Sequence of chain 1.A:
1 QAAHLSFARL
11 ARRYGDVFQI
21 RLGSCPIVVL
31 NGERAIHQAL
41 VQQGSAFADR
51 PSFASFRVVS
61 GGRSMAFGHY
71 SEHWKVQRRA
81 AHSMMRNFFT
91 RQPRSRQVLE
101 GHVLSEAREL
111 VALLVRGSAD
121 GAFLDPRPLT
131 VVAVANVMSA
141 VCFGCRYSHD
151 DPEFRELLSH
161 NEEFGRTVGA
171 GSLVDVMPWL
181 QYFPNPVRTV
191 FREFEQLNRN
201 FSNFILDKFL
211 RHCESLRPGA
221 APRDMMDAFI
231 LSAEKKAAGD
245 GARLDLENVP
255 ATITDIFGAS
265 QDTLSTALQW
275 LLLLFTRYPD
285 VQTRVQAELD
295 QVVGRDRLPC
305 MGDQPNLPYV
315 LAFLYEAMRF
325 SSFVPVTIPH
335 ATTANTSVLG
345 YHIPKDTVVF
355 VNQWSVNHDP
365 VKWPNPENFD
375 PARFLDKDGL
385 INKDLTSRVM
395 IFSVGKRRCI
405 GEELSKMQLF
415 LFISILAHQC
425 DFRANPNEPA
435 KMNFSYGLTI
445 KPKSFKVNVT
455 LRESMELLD

The protein below binds the small molecule below.
Small molecule (SMILES): [N-]=[N+]=NC1CCC(c2cc(=O)c3ccc4ccccc4c3o2)CC1

Binding-site contacts:
Ligand atom C5 contacts residue ASN161 of chain 1.A at 3.5 Å.
Ligand atom C3 contacts residue PHE164 of chain 1.A at 3.5 Å (hydrophobic).
Ligand atom C17 contacts residue ILE332 of chain 1.A at 3.6 Å (hydrophobic).
Ligand atom C18 contacts residue PHE67 of chain 1.A at 3.8 Å (hydrophobic).
Ligand atom C1 contacts residue PHE201 of chain 1.A at 3.3 Å (hydrophobic).
Ligand atom C14 contacts residue ALA263 of chain 1.A at 3.3 Å (hydrophobic).
Ligand atom C7 contacts residue VAL59 of chain 1.A at 3.7 Å (hydrophobic).
Ligand atom C8 contacts residue PHE164 of chain 1.A at 3.6 Å (hydrophobic).
Ligand atom N2 contacts residue LEU442 of chain 1.A at 3.5 Å.
Ligand atom C6 contacts residue PHE164 of chain 1.A at 3.7 Å (hydrophobic).
Ligand atom C10 contacts residue ASP259 of chain 1.A at 3.8 Å.
Ligand atom C5 contacts residue PHE164 of chain 1.A at 3.6 Å (hydrophobic).
Ligand atom C1 contacts residue PHE164 of chain 1.A at 3.7 Å (hydrophobic).
Ligand atom C contacts residue PHE201 of chain 1.A at 3.3 Å (hydrophobic).
Ligand atom O1 contacts residue SER60 of chain 1.A at 3.8 Å.
Ligand atom N contacts residue LEU442 of chain 1.A at 3.3 Å.
Ligand atom O contacts residue GLY262 of chain 1.A at 3.7 Å.
Ligand atom C contacts residue LEU197 of chain 1.A at 3.1 Å (hydrophobic).
Ligand atom C9 contacts residue PHE164 of chain 1.A at 3.4 Å (hydrophobic).
Ligand atom C7 contacts residue PHE164 of chain 1.A at 3.8 Å (hydrophobic).
Ligand atom N2 contacts residue THR443 of chain 1.A at 2.9 Å.
Ligand atom C15 contacts residue THR267 of chain 1.A at 3.1 Å.
Ligand atom C12 contacts residue ALA263 of chain 1.A at 3.8 Å (hydrophobic).
Ligand atom N2 contacts residue VAL328 of chain 1.A at 3.2 Å.
Ligand atom N1 contacts residue LEU442 of chain 1.A at 3.2 Å.
Ligand atom C4 contacts residue PHE164 of chain 1.A at 3.5 Å (hydrophobic).
Ligand atom C6 contacts residue ASN198 of chain 1.A at 3.9 Å.
Ligand atom C18 contacts residue ILE332 of chain 1.A at 3.8 Å (hydrophobic).
Ligand atom N1 contacts residue THR267 of chain 1.A at 3.4 Å.
Ligand atom O1 contacts residue ASP259 of chain 1.A at 2.7 Å (salt-bridge).
Ligand atom C13 contacts residue ALA263 of chain 1.A at 3.6 Å (hydrophobic).
Ligand atom O1 contacts residue VAL59 of chain 1.A at 3.6 Å.
Ligand atom C1 contacts residue LEU197 of chain 1.A at 3.5 Å (hydrophobic).
Ligand atom C2 contacts residue PHE164 of chain 1.A at 3.5 Å (hydrophobic).
Ligand atom O contacts residue ALA263 of chain 1.A at 3.8 Å.
Ligand atom C9 contacts residue GLY262 of chain 1.A at 3.8 Å.
Ligand atom N2 contacts residue THR267 of chain 1.A at 3.1 Å.
Ligand atom C4 contacts residue GLY262 of chain 1.A at 3.6 Å.
Ligand atom O contacts residue PHE164 of chain 1.A at 3.5 Å.
Ligand atom C6 contacts residue PHE201 of chain 1.A at 3.9 Å (hydrophobic).